This small molecule binds to this protein.
Small molecule (SMILES): CC(=O)N[C@@H]1[C@@H](O)[C@H](O)[C@@H](CO)O[C@H]1O

Binding-site contacts:
Ligand atom N2 contacts residue ASN236 of chain 1.F at 2.9 Å (h-bond).
Ligand atom C1 contacts residue ASN236 of chain 1.F at 1.5 Å.
Ligand atom N2 contacts residue THR238 of chain 1.F at 3.4 Å (h-bond).
Ligand atom C8 contacts residue ILE279 of chain 1.F at 3.9 Å (hydrophobic).
Ligand atom C2 contacts residue THR238 of chain 1.F at 3.9 Å.
Ligand atom C7 contacts residue ASN236 of chain 1.F at 3.2 Å.
Ligand atom O6 contacts residue PRO240 of chain 1.F at 4.4 Å.
Ligand atom C8 contacts residue ASN236 of chain 1.F at 3.8 Å.
Ligand atom O7 contacts residue ILE279 of chain 1.F at 3.7 Å.
Ligand atom C1 contacts residue THR238 of chain 1.F at 3.8 Å.
Ligand atom C2 contacts residue ASN236 of chain 1.F at 2.5 Å.
Ligand atom C5 contacts residue ASN236 of chain 1.F at 3.8 Å.
Ligand atom C7 contacts residue ILE279 of chain 1.F at 4.0 Å (hydrophobic).
Ligand atom C7 contacts residue THR238 of chain 1.F at 4.4 Å.
Ligand atom O5 contacts residue ASN236 of chain 1.F at 2.5 Å (h-bond).
Ligand atom C4 contacts residue ASN236 of chain 1.F at 4.4 Å.
Ligand atom C3 contacts residue ASN236 of chain 1.F at 3.9 Å.
Ligand atom O7 contacts residue ASN236 of chain 1.F at 3.2 Å (h-bond).
Ligand atom C8 contacts residue SER276 of chain 1.F at 3.3 Å.
Ligand atom C3 contacts residue THR238 of chain 1.F at 3.9 Å.

Sequence of chain 1.F:
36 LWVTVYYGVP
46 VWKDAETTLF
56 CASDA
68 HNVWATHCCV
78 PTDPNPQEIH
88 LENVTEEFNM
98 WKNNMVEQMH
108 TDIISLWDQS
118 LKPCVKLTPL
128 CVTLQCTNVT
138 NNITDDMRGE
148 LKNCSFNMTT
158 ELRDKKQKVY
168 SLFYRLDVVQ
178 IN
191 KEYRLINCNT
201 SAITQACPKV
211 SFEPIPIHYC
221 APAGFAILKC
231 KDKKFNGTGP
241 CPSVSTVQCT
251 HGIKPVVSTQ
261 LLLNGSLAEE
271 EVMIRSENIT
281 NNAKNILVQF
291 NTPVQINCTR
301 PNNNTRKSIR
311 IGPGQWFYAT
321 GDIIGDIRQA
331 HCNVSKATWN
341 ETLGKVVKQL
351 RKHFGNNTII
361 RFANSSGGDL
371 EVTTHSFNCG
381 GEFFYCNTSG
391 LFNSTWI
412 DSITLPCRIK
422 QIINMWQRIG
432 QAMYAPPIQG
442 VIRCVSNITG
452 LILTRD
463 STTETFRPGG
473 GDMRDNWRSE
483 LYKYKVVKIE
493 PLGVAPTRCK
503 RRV